Sequence of chain 1.D:
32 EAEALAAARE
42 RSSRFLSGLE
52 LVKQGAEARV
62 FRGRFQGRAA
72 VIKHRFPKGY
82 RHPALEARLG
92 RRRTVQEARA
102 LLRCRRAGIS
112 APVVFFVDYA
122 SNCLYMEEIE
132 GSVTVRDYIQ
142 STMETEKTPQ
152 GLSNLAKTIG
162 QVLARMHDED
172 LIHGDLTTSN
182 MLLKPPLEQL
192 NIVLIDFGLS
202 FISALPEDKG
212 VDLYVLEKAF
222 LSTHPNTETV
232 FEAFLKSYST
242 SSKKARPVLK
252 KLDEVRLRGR

This protein binds this small molecule.
Small molecule (SMILES): Nc1ncnc2c1ncn2[C@@H]1O[C@H](CO[P](=O)(O)O[P](=O)(O)NP(=O)(O)O)[C@@H](O)[C@H]1O

Binding-site contacts:
Ligand atom PB contacts residue MG1 of chain 1.I at 3.3 Å.
Ligand atom C5 contacts residue LEU183 of chain 1.D at 3.9 Å (hydrophobic).
Ligand atom N1 contacts residue ILE130 of chain 1.D at 2.9 Å (h-bond).
Ligand atom N6 contacts residue PRO113 of chain 1.D at 3.6 Å.
Ligand atom O3A contacts residue VAL61 of chain 1.D at 3.9 Å.
Ligand atom O2A contacts residue ASN181 of chain 1.D at 3.0 Å (h-bond).
Ligand atom O1A contacts residue ASP197 of chain 1.D at 3.3 Å.
Ligand atom O1A contacts residue LYS74 of chain 1.D at 2.6 Å (salt-bridge).
Ligand atom N3B contacts residue MG1 of chain 1.I at 3.9 Å.
Ligand atom PA contacts residue ASP197 of chain 1.D at 3.4 Å.
Ligand atom O3G contacts residue MG1 of chain 1.I at 3.4 Å.
Ligand atom O2B contacts residue MG1 of chain 1.I at 2.0 Å.
Ligand atom PG contacts residue MG1 of chain 1.I at 3.5 Å.
Ligand atom O2A contacts residue MG1 of chain 1.I at 1.9 Å.
Ligand atom O5' contacts residue ILE196 of chain 1.D at 3.7 Å.
Ligand atom N3 contacts residue SER133 of chain 1.D at 3.8 Å.
Ligand atom N1 contacts residue VAL72 of chain 1.D at 3.8 Å.
Ligand atom O2' contacts residue THR135 of chain 1.D at 3.5 Å.
Ligand atom N6 contacts residue MET127 of chain 1.D at 3.7 Å.
Ligand atom N3 contacts residue LEU183 of chain 1.D at 3.6 Å.
Ligand atom O3A contacts residue MG1 of chain 1.I at 3.7 Å.
Ligand atom C3' contacts residue ILE196 of chain 1.D at 3.5 Å (hydrophobic).
Ligand atom C2 contacts residue ILE130 of chain 1.D at 3.4 Å (hydrophobic).
Ligand atom O3' contacts residue LYS54 of chain 1.D at 3.4 Å (salt-bridge).
Ligand atom O2B contacts residue ASP197 of chain 1.D at 2.4 Å (salt-bridge).
Ligand atom C5' contacts residue VAL61 of chain 1.D at 3.5 Å (hydrophobic).
Ligand atom O3G contacts residue LYS54 of chain 1.D at 3.8 Å.
Ligand atom C4 contacts residue LEU183 of chain 1.D at 3.7 Å (hydrophobic).
Ligand atom O4' contacts residue VAL61 of chain 1.D at 3.9 Å.
Ligand atom O3' contacts residue SER180 of chain 1.D at 3.4 Å (h-bond).
Ligand atom PB contacts residue ASP197 of chain 1.D at 3.6 Å.
Ligand atom O2G contacts residue MG1 of chain 1.I at 2.9 Å.
Ligand atom N1 contacts residue GLU129 of chain 1.D at 3.6 Å.
Ligand atom C6 contacts residue VAL72 of chain 1.D at 3.9 Å (hydrophobic).
Ligand atom N6 contacts residue GLU128 of chain 1.D at 3.2 Å (salt-bridge).
Ligand atom O2A contacts residue ASP197 of chain 1.D at 2.4 Å (salt-bridge).
Ligand atom N1 contacts residue LEU183 of chain 1.D at 3.8 Å.
Ligand atom C2 contacts residue LEU183 of chain 1.D at 3.6 Å (hydrophobic).
Ligand atom PA contacts residue MG1 of chain 1.I at 3.4 Å.
Ligand atom O2' contacts residue LYS54 of chain 1.D at 3.9 Å.